Sequence of chain 2.A:
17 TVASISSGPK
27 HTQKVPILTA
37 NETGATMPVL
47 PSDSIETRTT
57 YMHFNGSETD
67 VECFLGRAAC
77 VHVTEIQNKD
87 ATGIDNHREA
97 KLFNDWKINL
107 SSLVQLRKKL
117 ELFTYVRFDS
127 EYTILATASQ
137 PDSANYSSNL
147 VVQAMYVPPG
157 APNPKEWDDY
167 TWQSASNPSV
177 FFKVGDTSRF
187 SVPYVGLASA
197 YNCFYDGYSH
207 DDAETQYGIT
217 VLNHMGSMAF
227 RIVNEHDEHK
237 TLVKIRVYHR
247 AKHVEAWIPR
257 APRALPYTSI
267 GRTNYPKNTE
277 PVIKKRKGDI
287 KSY

Binding-site contacts:
Ligand atom C6B contacts residue MET224 of chain 2.A at 3.6 Å (hydrophobic).
Ligand atom C4 contacts residue LEU106 of chain 2.A at 3.6 Å (hydrophobic).
Ligand atom C2A contacts residue PHE186 of chain 2.A at 3.6 Å (hydrophobic).
Ligand atom C5A contacts residue VAL176 of chain 2.A at 3.8 Å (hydrophobic).
Ligand atom C1B contacts residue VAL188 of chain 2.A at 3.7 Å (hydrophobic).
Ligand atom C3 contacts residue ASN219 of chain 2.A at 3.9 Å.
Ligand atom N3A contacts residue TYR152 of chain 2.A at 3.6 Å.
Ligand atom C3B contacts residue TYR152 of chain 2.A at 3.6 Å (hydrophobic).
Ligand atom CM1 contacts residue SER175 of chain 2.A at 3.9 Å.
Ligand atom C4C contacts residue VAL191 of chain 2.A at 3.3 Å (hydrophobic).
Ligand atom C5A contacts residue PHE186 of chain 2.A at 3.7 Å (hydrophobic).
Ligand atom C4 contacts residue TYR197 of chain 2.A at 3.9 Å (hydrophobic).
Ligand atom C1B contacts residue ILE104 of chain 2.A at 4.0 Å (hydrophobic).
Ligand atom C3C contacts residue TYR128 of chain 2.A at 3.3 Å (hydrophobic).
Ligand atom C1C contacts residue LEU106 of chain 2.A at 3.6 Å (hydrophobic).
Ligand atom C5C contacts residue VAL191 of chain 2.A at 3.7 Å (hydrophobic).
Ligand atom O1A contacts residue PHE186 of chain 2.A at 3.2 Å.
Ligand atom C5 contacts residue LEU106 of chain 2.A at 3.8 Å (hydrophobic).
Ligand atom O1B contacts residue TYR128 of chain 2.A at 3.4 Å (h-bond).
Ligand atom N3A contacts residue PRO174 of chain 2.A at 3.9 Å.
Ligand atom C4A contacts residue PRO174 of chain 2.A at 3.4 Å (hydrophobic).
Ligand atom C2B contacts residue VAL188 of chain 2.A at 3.3 Å (hydrophobic).
Ligand atom C5B contacts residue MET224 of chain 2.A at 3.2 Å (hydrophobic).
Ligand atom C4C contacts residue TYR197 of chain 2.A at 4.0 Å (hydrophobic).
Ligand atom O1B contacts residue ILE104 of chain 2.A at 4.0 Å.
Ligand atom C3B contacts residue VAL188 of chain 2.A at 3.5 Å (hydrophobic).
Ligand atom C2C contacts residue TYR197 of chain 2.A at 3.8 Å (hydrophobic).
Ligand atom CM1 contacts residue PRO174 of chain 2.A at 3.8 Å (hydrophobic).
Ligand atom C6B contacts residue ILE104 of chain 2.A at 3.6 Å (hydrophobic).
Ligand atom C5B contacts residue PHE186 of chain 2.A at 3.9 Å (hydrophobic).
Ligand atom C1B contacts residue TYR128 of chain 2.A at 3.7 Å (hydrophobic).
Ligand atom C4B contacts residue PHE186 of chain 2.A at 3.9 Å (hydrophobic).
Ligand atom CM1 contacts residue VAL176 of chain 2.A at 3.4 Å (hydrophobic).
Ligand atom C4B contacts residue TYR152 of chain 2.A at 4.0 Å (hydrophobic).
Ligand atom N3A contacts residue ALA24 of chain 2.C at 3.9 Å.
Ligand atom N2 contacts residue ASN219 of chain 2.A at 3.0 Å (h-bond).
Ligand atom C2A contacts residue TYR152 of chain 2.A at 3.8 Å (hydrophobic).
Ligand atom O1 contacts residue ASN219 of chain 2.A at 3.9 Å.
Ligand atom C4 contacts residue PHE124 of chain 2.A at 3.9 Å (hydrophobic).
Ligand atom C6B contacts residue TYR128 of chain 2.A at 3.4 Å (hydrophobic).

Sequence of chain 2.C:
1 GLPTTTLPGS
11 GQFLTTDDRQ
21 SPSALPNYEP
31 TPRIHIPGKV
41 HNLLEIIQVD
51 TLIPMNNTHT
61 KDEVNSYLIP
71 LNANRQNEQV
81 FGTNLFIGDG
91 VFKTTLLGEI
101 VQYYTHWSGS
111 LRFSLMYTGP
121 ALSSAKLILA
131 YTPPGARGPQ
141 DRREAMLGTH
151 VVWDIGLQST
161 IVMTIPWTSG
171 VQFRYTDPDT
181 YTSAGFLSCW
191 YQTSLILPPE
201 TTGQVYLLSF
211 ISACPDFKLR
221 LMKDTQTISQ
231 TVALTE

The protein below binds the small molecule below.
Small molecule (SMILES): Cc1cc(CCCCCOc2ccc(C3=N[C@@H](C)CO3)cc2)on1